Sequence of chain 1.F:
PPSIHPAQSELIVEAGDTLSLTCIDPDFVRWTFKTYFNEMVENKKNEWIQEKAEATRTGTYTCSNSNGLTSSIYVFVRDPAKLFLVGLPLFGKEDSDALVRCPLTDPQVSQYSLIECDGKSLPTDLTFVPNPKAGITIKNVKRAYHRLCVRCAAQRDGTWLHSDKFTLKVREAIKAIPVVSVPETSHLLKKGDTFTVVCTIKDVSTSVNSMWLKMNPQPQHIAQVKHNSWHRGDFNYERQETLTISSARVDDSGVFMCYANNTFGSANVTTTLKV

A small-molecule ligand and the protein it binds are described below.
Small molecule (SMILES): CC(=O)N[C@H]1[C@H](O[C@H]2[C@H](O)[C@@H](NC(C)=O)CO[C@@H]2CO[C@H]2O[C@@H](C)[C@@H](O)[C@@H](O)[C@@H]2O)O[C@H](CO)[C@@H](O)[C@@H]1O

Binding-site contacts:
Ligand atom O5 contacts residue ASN272 of chain 1.F at 2.4 Å (h-bond).
Ligand atom N2 contacts residue ASN272 of chain 1.F at 2.8 Å (h-bond).
Ligand atom O6 contacts residue MET222 of chain 1.F at 4.3 Å.
Ligand atom C7 contacts residue ASN273 of chain 1.F at 3.7 Å.
Ligand atom O7 contacts residue ASN273 of chain 1.F at 3.1 Å (h-bond).
Ligand atom C4 contacts residue ASN272 of chain 1.F at 4.3 Å.
Ligand atom C2 contacts residue TYR270 of chain 1.F at 4.2 Å (hydrophobic).
Ligand atom C1 contacts residue ASN272 of chain 1.F at 1.5 Å.
Ligand atom O5 contacts residue TYR270 of chain 1.F at 4.1 Å.
Ligand atom C3 contacts residue ASN272 of chain 1.F at 3.7 Å.
Ligand atom O7 contacts residue ASN272 of chain 1.F at 3.5 Å (h-bond).
Ligand atom C7 contacts residue ASN272 of chain 1.F at 3.6 Å.
Ligand atom C2 contacts residue ASN272 of chain 1.F at 2.4 Å.
Ligand atom N2 contacts residue ASN273 of chain 1.F at 4.2 Å.
Ligand atom O7 contacts residue THR274 of chain 1.F at 4.5 Å.
Ligand atom O2 contacts residue MET222 of chain 1.F at 4.2 Å.
Ligand atom O2 contacts residue TYR270 of chain 1.F at 3.4 Å.
Ligand atom C5 contacts residue ASN272 of chain 1.F at 3.7 Å.